This protein binds this small molecule.
Small molecule (SMILES): N=c1ccn([C@@H]2O[C@H](CO[P](=O)(O)O[C@H]3[C@@H](O)[C@H](n4ccc(N)nc4=O)O[C@@H]3CO[P](=O)(O)O[C@H]3[C@@H](O)[C@H](n4cnc5c(N)ncnc54)O[C@@H]3CO[P](=O)(O)O[C@H]3[C@@H](O)[C@H](n4ccc(N)nc4=O)O[C@@H]3CO[P](=O)(O)O[C@H]3[C@@H](O)[C@H](n4cnc5c(N)ncnc54)O[C@@H]3COP(=O)=O)[C@@H](O[P](=O)(O)OC[C@H]3O[C@@H](n4ccc(=N)[nH]c4=O)[C@H](O)[C@@H]3O[P](=O)(O)OC[C@H]3O[C@@H](n4cnc5c(N)ncnc54)[C@H](O)[C@@H]3O[P](=O)(O)OC[C@H]3O[C@@H](n4cnc5c(=O)nc(N)[nH]c54)[C@H](O)[C@@H]3O)[C@H]2O)c(=O)[nH]1

Sequence of chain 1.M:
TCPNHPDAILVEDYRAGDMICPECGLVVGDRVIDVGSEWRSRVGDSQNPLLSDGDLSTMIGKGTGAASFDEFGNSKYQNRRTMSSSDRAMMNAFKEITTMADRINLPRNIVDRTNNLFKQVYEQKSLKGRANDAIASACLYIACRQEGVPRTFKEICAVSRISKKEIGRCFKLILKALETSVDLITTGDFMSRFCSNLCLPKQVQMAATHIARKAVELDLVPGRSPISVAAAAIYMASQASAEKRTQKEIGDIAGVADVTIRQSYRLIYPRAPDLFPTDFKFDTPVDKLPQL

Sequence of chain 1.A:
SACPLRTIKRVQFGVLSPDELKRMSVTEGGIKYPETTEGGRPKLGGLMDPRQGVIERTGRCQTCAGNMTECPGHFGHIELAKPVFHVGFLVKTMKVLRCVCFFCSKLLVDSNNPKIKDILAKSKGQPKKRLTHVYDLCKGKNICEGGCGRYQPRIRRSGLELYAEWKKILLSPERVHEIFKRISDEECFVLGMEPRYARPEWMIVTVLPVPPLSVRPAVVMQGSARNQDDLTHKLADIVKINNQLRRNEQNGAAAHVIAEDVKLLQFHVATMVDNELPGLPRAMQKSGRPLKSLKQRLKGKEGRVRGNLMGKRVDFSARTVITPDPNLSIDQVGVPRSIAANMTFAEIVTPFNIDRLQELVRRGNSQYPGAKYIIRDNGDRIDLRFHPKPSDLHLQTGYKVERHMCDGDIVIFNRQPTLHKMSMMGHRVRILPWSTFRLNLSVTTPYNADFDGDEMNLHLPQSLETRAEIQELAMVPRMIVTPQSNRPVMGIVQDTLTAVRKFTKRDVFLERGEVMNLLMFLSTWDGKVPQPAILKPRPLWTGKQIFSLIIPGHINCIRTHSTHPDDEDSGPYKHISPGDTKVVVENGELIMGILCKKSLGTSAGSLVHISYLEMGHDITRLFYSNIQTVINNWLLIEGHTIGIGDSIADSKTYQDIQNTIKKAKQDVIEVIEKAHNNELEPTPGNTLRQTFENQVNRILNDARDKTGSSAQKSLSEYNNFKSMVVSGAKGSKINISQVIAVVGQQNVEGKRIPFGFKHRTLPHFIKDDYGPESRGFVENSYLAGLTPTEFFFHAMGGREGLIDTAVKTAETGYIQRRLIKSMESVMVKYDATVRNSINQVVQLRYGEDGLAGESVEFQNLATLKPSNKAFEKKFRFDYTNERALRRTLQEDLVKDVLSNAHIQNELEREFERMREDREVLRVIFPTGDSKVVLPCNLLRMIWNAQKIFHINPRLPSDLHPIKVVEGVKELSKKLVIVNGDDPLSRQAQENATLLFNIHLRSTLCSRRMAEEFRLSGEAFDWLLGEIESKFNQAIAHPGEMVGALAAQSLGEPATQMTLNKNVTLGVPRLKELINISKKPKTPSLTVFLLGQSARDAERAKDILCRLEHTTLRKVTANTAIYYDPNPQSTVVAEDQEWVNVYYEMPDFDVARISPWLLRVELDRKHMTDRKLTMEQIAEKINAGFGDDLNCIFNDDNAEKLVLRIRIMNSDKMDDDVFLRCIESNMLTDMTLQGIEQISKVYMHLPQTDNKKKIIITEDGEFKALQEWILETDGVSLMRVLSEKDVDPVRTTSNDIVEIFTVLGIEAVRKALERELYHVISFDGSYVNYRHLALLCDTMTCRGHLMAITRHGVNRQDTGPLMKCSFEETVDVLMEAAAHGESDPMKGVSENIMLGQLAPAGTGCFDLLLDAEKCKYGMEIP

Binding-site contacts:
Ligand atom C3' contacts residue MG1 of chain 1.Z at 3.4 Å.
Ligand atom C5' contacts residue ASP495 of chain 1.A at 3.4 Å.
Ligand atom N6 contacts residue ARG53 of chain 1.M at 3.0 Å (salt-bridge).
Ligand atom O4' contacts residue ARG460 of chain 1.A at 2.6 Å (salt-bridge).
Ligand atom C4' contacts residue ASP499 of chain 1.A at 3.4 Å.
Ligand atom O3' contacts residue ASP497 of chain 1.A at 3.3 Å (salt-bridge).
Ligand atom C4' contacts residue HIS1179 of chain 1.B at 3.5 Å.
Ligand atom O3' contacts residue GLN594 of chain 1.B at 3.2 Å (h-bond).
Ligand atom P contacts residue MG1 of chain 1.Z at 2.3 Å.
Ligand atom O2' contacts residue LYS1184 of chain 1.B at 3.2 Å (salt-bridge).
Ligand atom O2' contacts residue ASP499 of chain 1.A at 2.9 Å (salt-bridge).
Ligand atom OP1 contacts residue MG1 of chain 1.Z at 1.9 Å.
Ligand atom C3' contacts residue ASP499 of chain 1.A at 3.4 Å.
Ligand atom OP1 contacts residue SER65 of chain 1.M at 2.9 Å (h-bond).
Ligand atom C5' contacts residue SER65 of chain 1.M at 3.1 Å.
Ligand atom OP1 contacts residue LYS1068 of chain 1.B at 2.7 Å (salt-bridge).
Ligand atom O3' contacts residue GLN857 of chain 1.B at 3.4 Å (h-bond).
Ligand atom OP1 contacts residue ASP497 of chain 1.A at 3.0 Å (salt-bridge).
Ligand atom P contacts residue SER65 of chain 1.M at 3.2 Å.
Ligand atom C5' contacts residue GLN594 of chain 1.B at 3.4 Å.
Ligand atom C5' contacts residue GLN857 of chain 1.B at 3.4 Å.
Ligand atom OP1 contacts residue ASP495 of chain 1.A at 2.5 Å (salt-bridge).
Ligand atom P contacts residue LYS1060 of chain 1.B at 3.5 Å.
Ligand atom OP1 contacts residue LYS1060 of chain 1.B at 2.8 Å (salt-bridge).
Ligand atom C5' contacts residue HIS1179 of chain 1.B at 3.1 Å.
Ligand atom OP1 contacts residue ARG617 of chain 1.B at 2.8 Å (salt-bridge).
Ligand atom OP1 contacts residue GLN857 of chain 1.B at 2.9 Å (h-bond).
Ligand atom O3' contacts residue MG1 of chain 1.Z at 2.0 Å.
Ligand atom O2' contacts residue ARG460 of chain 1.A at 2.7 Å (salt-bridge).
Ligand atom O3' contacts residue ASP499 of chain 1.A at 2.5 Å (salt-bridge).
Ligand atom C4' contacts residue ARG460 of chain 1.A at 3.1 Å.
Ligand atom N7 contacts residue ARG53 of chain 1.M at 2.8 Å (salt-bridge).
Ligand atom OP2 contacts residue TRP52 of chain 1.M at 3.5 Å.
Ligand atom O5' contacts residue MG1 of chain 1.Z at 3.4 Å.
Ligand atom O2' contacts residue GLN594 of chain 1.B at 3.4 Å.
Ligand atom N2 contacts residue THR854 of chain 1.A at 3.3 Å.
Ligand atom OP2 contacts residue SER65 of chain 1.M at 3.0 Å (h-bond).
Ligand atom O5' contacts residue SER65 of chain 1.M at 3.1 Å (h-bond).
Ligand atom O3' contacts residue LYS1060 of chain 1.B at 3.2 Å (salt-bridge).
Ligand atom OP2 contacts residue ARG617 of chain 1.B at 2.6 Å (salt-bridge).

Sequence of chain 1.B:
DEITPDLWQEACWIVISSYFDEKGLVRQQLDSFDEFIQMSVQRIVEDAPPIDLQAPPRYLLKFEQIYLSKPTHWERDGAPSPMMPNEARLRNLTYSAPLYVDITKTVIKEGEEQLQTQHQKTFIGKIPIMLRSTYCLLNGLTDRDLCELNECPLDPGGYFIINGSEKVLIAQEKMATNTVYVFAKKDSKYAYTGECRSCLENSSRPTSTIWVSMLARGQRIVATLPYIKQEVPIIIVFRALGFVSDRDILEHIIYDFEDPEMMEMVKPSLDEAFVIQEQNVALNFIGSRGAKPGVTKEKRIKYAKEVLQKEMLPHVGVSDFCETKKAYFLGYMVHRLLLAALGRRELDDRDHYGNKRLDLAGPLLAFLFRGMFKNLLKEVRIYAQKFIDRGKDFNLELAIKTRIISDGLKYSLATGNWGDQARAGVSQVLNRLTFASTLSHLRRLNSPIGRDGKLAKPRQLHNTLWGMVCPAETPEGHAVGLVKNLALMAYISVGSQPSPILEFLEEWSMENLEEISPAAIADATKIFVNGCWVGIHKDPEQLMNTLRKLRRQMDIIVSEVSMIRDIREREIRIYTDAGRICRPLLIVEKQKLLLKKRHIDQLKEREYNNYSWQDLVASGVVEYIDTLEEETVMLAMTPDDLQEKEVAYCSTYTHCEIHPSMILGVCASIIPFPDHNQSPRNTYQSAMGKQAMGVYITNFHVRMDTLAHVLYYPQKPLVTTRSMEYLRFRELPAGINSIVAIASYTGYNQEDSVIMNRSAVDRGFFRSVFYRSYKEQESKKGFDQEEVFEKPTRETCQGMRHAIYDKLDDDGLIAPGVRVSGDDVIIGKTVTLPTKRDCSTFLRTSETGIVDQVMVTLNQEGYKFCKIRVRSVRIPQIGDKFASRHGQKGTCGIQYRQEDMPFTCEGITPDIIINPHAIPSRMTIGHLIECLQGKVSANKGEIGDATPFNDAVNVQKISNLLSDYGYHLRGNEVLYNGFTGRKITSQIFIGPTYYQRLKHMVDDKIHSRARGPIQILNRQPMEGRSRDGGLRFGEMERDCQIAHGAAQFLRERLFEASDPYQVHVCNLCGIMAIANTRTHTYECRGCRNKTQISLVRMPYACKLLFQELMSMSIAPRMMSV